This small molecule binds to this protein.
Small molecule (SMILES): CC(=O)N[C@@H]1[C@@H](O)[C@H](O)[C@@H](CO)O[C@H]1O

Sequence of chain 33.E:
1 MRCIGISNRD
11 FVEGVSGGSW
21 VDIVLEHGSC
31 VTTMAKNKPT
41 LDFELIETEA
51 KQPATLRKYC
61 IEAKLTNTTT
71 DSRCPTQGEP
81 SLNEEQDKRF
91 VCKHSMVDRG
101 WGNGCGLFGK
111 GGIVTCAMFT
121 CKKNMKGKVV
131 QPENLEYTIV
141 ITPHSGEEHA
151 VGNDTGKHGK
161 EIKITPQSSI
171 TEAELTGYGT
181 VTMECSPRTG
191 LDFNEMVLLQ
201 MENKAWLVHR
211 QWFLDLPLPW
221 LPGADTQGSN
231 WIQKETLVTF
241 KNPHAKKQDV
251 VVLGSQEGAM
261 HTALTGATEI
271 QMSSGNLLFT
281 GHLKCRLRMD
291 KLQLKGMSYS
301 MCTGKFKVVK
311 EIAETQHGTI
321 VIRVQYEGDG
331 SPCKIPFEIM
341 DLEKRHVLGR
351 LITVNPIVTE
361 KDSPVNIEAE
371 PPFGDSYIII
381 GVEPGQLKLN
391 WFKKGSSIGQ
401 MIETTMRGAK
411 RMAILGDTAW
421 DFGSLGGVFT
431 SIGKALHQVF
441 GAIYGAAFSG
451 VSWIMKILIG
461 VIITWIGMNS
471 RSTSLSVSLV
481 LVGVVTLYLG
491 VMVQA

Binding-site contacts:
Ligand atom O7 contacts residue ARG89 of chain 33.E at 4.2 Å.
Ligand atom C7 contacts residue MET118 of chain 33.E at 3.8 Å (hydrophobic).
Ligand atom O3 contacts residue ASN67 of chain 33.E at 3.8 Å.
Ligand atom C8 contacts residue ASN67 of chain 33.E at 3.6 Å.
Ligand atom N2 contacts residue ASN67 of chain 33.E at 3.3 Å (h-bond).
Ligand atom C5 contacts residue ASN67 of chain 33.E at 3.7 Å.
Ligand atom C8 contacts residue MET118 of chain 33.E at 4.1 Å (hydrophobic).
Ligand atom C3 contacts residue ASN67 of chain 33.E at 3.6 Å.
Ligand atom C4 contacts residue ASN67 of chain 33.E at 4.2 Å.
Ligand atom C2 contacts residue ASN67 of chain 33.E at 2.4 Å.
Ligand atom O5 contacts residue ASN67 of chain 33.E at 2.4 Å (h-bond).
Ligand atom C1 contacts residue ASN67 of chain 33.E at 1.4 Å.
Ligand atom C8 contacts residue PHE90 of chain 33.E at 4.4 Å (hydrophobic).
Ligand atom C7 contacts residue ASN67 of chain 33.E at 3.8 Å.
Ligand atom O7 contacts residue MET118 of chain 33.E at 3.5 Å.
Ligand atom O7 contacts residue ASN67 of chain 33.E at 4.5 Å.